This protein binds this small molecule.
Small molecule (SMILES): CC(=O)N[C@@H]1[C@@H](O)[C@H](O)[C@@H](CO)O[C@H]1O

Binding-site contacts:
Ligand atom C7 contacts residue ASN332 of chain 1.A at 3.5 Å.
Ligand atom O7 contacts residue ASN332 of chain 1.A at 3.5 Å (h-bond).
Ligand atom C1 contacts residue SER334 of chain 1.A at 4.4 Å.
Ligand atom C2 contacts residue ASN332 of chain 1.A at 2.6 Å.
Ligand atom C4 contacts residue ASN332 of chain 1.A at 4.4 Å.
Ligand atom C5 contacts residue ASN332 of chain 1.A at 3.7 Å.
Ligand atom O5 contacts residue VAL335 of chain 1.A at 4.0 Å.
Ligand atom N2 contacts residue ASN332 of chain 1.A at 3.1 Å (h-bond).
Ligand atom C5 contacts residue SER334 of chain 1.A at 4.0 Å.
Ligand atom O5 contacts residue SER334 of chain 1.A at 4.1 Å.
Ligand atom C1 contacts residue ASN332 of chain 1.A at 1.5 Å.
Ligand atom O5 contacts residue ASN332 of chain 1.A at 2.4 Å (h-bond).
Ligand atom C1 contacts residue VAL335 of chain 1.A at 4.5 Å (hydrophobic).
Ligand atom C3 contacts residue ASN332 of chain 1.A at 3.9 Å.
Ligand atom C6 contacts residue SER334 of chain 1.A at 4.2 Å.

Sequence of chain 1.A:
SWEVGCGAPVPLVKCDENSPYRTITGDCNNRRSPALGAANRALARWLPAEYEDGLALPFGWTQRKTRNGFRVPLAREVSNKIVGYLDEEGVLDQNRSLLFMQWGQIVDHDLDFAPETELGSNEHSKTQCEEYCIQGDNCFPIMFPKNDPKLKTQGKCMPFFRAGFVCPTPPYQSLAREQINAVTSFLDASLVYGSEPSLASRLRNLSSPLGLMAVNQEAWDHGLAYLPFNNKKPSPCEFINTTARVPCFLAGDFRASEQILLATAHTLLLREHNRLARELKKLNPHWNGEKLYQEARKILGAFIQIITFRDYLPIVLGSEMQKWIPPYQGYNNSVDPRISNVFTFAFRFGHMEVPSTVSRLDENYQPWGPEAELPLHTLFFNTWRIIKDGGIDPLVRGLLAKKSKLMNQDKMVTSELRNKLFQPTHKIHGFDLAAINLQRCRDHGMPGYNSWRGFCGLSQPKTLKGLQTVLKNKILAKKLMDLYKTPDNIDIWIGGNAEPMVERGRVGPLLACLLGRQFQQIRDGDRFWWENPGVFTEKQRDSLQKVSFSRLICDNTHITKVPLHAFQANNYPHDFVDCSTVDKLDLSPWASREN